Sequence of chain 24.E:
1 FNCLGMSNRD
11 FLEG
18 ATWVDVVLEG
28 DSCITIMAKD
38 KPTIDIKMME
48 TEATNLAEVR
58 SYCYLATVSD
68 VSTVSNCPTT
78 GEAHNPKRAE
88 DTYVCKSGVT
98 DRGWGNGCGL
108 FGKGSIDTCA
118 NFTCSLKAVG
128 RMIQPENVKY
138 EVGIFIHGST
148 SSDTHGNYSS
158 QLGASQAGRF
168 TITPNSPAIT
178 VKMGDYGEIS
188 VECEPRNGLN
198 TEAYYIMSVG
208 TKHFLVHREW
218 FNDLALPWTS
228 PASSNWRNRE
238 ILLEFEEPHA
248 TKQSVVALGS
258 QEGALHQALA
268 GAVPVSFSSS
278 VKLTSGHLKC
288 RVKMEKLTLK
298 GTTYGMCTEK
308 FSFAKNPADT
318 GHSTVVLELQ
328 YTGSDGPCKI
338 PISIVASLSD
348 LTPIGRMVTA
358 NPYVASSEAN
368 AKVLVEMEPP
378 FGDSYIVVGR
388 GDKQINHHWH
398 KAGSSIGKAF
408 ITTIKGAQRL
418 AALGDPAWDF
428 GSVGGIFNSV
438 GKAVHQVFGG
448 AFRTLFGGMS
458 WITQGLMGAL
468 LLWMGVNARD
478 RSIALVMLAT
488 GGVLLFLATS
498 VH

The protein below binds the small molecule below.
Small molecule (SMILES): CC(=O)N[C@@H]1[C@@H](O)[C@H](O)[C@@H](CO)O[C@H]1O

Binding-site contacts:
Ligand atom C8 contacts residue ASN118 of chain 24.E at 4.3 Å.
Ligand atom O5 contacts residue ASN118 of chain 24.E at 2.4 Å (h-bond).
Ligand atom O6 contacts residue PHE119 of chain 24.E at 3.2 Å (h-bond).
Ligand atom C1 contacts residue SER66 of chain 24.E at 4.4 Å.
Ligand atom O6 contacts residue ASN118 of chain 24.E at 4.1 Å.
Ligand atom O7 contacts residue ASN118 of chain 24.E at 3.4 Å (h-bond).
Ligand atom C3 contacts residue ASN118 of chain 24.E at 3.8 Å.
Ligand atom C1 contacts residue ASN118 of chain 24.E at 1.4 Å.
Ligand atom C8 contacts residue TYR90 of chain 24.E at 3.6 Å (hydrophobic).
Ligand atom N2 contacts residue ASN118 of chain 24.E at 2.9 Å (h-bond).
Ligand atom O7 contacts residue ASP67 of chain 24.E at 4.3 Å.
Ligand atom O5 contacts residue THR120 of chain 24.E at 3.7 Å.
Ligand atom C4 contacts residue ASN118 of chain 24.E at 4.2 Å.
Ligand atom C7 contacts residue ASN118 of chain 24.E at 3.3 Å.
Ligand atom C5 contacts residue ASN118 of chain 24.E at 3.6 Å.
Ligand atom C2 contacts residue ASN118 of chain 24.E at 2.5 Å.
Ligand atom C7 contacts residue ASP67 of chain 24.E at 4.3 Å.
Ligand atom C5 contacts residue THR120 of chain 24.E at 4.5 Å.
Ligand atom C6 contacts residue THR120 of chain 24.E at 4.0 Å.
Ligand atom C7 contacts residue TYR90 of chain 24.E at 4.2 Å (hydrophobic).
Ligand atom O5 contacts residue SER66 of chain 24.E at 4.3 Å.
Ligand atom C8 contacts residue ASP67 of chain 24.E at 4.0 Å.
Ligand atom O6 contacts residue THR89 of chain 24.E at 3.8 Å.
Ligand atom N2 contacts residue TYR90 of chain 24.E at 4.2 Å.
Ligand atom O7 contacts residue SER66 of chain 24.E at 3.6 Å.
Ligand atom O6 contacts residue THR120 of chain 24.E at 3.5 Å (h-bond).